Binding-site contacts:
Ligand atom NH1 contacts residue MET237 of chain 1.C at 3.7 Å.
Ligand atom N contacts residue PHE290 of chain 1.C at 3.9 Å.
Ligand atom CZ contacts residue MET298 of chain 1.C at 3.7 Å (hydrophobic).
Ligand atom NH2 contacts residue GLU288 of chain 1.C at 3.5 Å (salt-bridge).
Ligand atom CA contacts residue THR291 of chain 1.C at 3.5 Å.
Ligand atom NE contacts residue GLY294 of chain 1.C at 3.7 Å.
Ligand atom CG contacts residue GLU288 of chain 1.C at 3.3 Å.
Ligand atom CG contacts residue THR291 of chain 1.C at 3.7 Å.
Ligand atom C contacts residue GLU288 of chain 1.C at 3.9 Å.
Ligand atom O contacts residue LYS216 of chain 1.C at 2.6 Å (salt-bridge).
Ligand atom N contacts residue GLU288 of chain 1.C at 2.8 Å (salt-bridge).
Ligand atom CG contacts residue ASP292 of chain 1.C at 3.9 Å.
Ligand atom NH2 contacts residue MET298 of chain 1.C at 3.5 Å (h-bond).
Ligand atom CB contacts residue ASP292 of chain 1.C at 3.6 Å.
Ligand atom CD contacts residue MET298 of chain 1.C at 3.7 Å (hydrophobic).
Ligand atom NH2 contacts residue SER236 of chain 1.C at 2.9 Å (h-bond).
Ligand atom OXT contacts residue LYS216 of chain 1.C at 3.0 Å (salt-bridge).
Ligand atom CG contacts residue MET298 of chain 1.C at 3.9 Å (hydrophobic).
Ligand atom CD contacts residue ASP292 of chain 1.C at 3.5 Å.
Ligand atom NH1 contacts residue SER236 of chain 1.C at 3.0 Å (h-bond).
Ligand atom N contacts residue TYR38 of chain 1.C at 3.8 Å.
Ligand atom OXT contacts residue GLU288 of chain 1.C at 3.3 Å (salt-bridge).
Ligand atom C contacts residue LYS216 of chain 1.C at 3.1 Å.
Ligand atom NE contacts residue GLU288 of chain 1.C at 2.9 Å (salt-bridge).
Ligand atom CB contacts residue THR291 of chain 1.C at 3.4 Å.
Ligand atom CZ contacts residue SER293 of chain 1.C at 3.3 Å.
Ligand atom OXT contacts residue LEU289 of chain 1.C at 3.7 Å.
Ligand atom N contacts residue THR291 of chain 1.C at 2.6 Å (h-bond).
Ligand atom N contacts residue LEU289 of chain 1.C at 3.1 Å (h-bond).
Ligand atom CA contacts residue TYR38 of chain 1.C at 3.6 Å (hydrophobic).
Ligand atom CD contacts residue GLU288 of chain 1.C at 3.7 Å.
Ligand atom CZ contacts residue GLU288 of chain 1.C at 3.7 Å.
Ligand atom CZ contacts residue SER236 of chain 1.C at 3.4 Å.
Ligand atom CA contacts residue GLU288 of chain 1.C at 3.7 Å.
Ligand atom O contacts residue MET298 of chain 1.C at 3.9 Å.
Ligand atom NH1 contacts residue SER293 of chain 1.C at 3.2 Å (h-bond).
Ligand atom NE contacts residue MET298 of chain 1.C at 3.7 Å.
Ligand atom NH2 contacts residue GLY296 of chain 1.C at 2.7 Å (h-bond).
Ligand atom NE contacts residue SER293 of chain 1.C at 3.7 Å.
Ligand atom NH2 contacts residue SER293 of chain 1.C at 3.9 Å.

Sequence of chain 1.C:
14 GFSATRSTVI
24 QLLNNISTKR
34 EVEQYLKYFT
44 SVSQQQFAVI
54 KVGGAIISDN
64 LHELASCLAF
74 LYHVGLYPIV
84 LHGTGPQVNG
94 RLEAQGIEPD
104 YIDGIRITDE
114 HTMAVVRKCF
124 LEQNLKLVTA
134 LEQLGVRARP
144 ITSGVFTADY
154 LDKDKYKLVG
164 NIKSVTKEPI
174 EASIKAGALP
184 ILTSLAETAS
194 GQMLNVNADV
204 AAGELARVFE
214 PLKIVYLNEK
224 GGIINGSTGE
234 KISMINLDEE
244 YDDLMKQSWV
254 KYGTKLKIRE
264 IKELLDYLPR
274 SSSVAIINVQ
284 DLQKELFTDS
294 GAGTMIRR

This protein binds this small molecule.
Small molecule (SMILES): NC(=[NH2+])NCCC[C@H](N)C(=O)O